A protein and the small-molecule ligand that binds it are described below.
Small molecule (SMILES): Cc1cc(CCCOc2c(C)cc(-n3nnc(C)n3)cc2C)on1

Binding-site contacts:
Ligand atom CM6 contacts residue LEU181 of chain 24.A at 3.8 Å (hydrophobic).
Ligand atom N3A contacts residue PHE179 of chain 24.A at 3.6 Å.
Ligand atom C4 contacts residue TYR190 of chain 24.A at 3.8 Å (hydrophobic).
Ligand atom N5A contacts residue PHE179 of chain 24.A at 3.2 Å.
Ligand atom C4A contacts residue TYR144 of chain 24.A at 3.5 Å (hydrophobic).
Ligand atom C5 contacts residue MET214 of chain 24.A at 3.7 Å (hydrophobic).
Ligand atom CM6 contacts residue LEU184 of chain 24.A at 3.6 Å (hydrophobic).
Ligand atom N2 contacts residue LEU100 of chain 24.A at 3.8 Å.
Ligand atom C3 contacts residue LEU100 of chain 24.A at 3.7 Å (hydrophobic).
Ligand atom N2 contacts residue MET214 of chain 24.A at 3.7 Å.
Ligand atom C4A contacts residue PHE179 of chain 24.A at 3.5 Å (hydrophobic).
Ligand atom CM4 contacts residue ALA166 of chain 24.A at 3.1 Å (hydrophobic).
Ligand atom N2A contacts residue TYR144 of chain 24.A at 4.0 Å.
Ligand atom N2A contacts residue PHE179 of chain 24.A at 3.3 Å.
Ligand atom C6B contacts residue ILE98 of chain 24.A at 3.8 Å (hydrophobic).
Ligand atom C6B contacts residue LEU181 of chain 24.A at 3.5 Å (hydrophobic).
Ligand atom O1 contacts residue MET214 of chain 24.A at 3.2 Å.
Ligand atom CM4 contacts residue TYR144 of chain 24.A at 3.8 Å (hydrophobic).
Ligand atom CM4 contacts residue TYR142 of chain 24.A at 3.9 Å (hydrophobic).
Ligand atom C5B contacts residue TYR144 of chain 24.A at 3.7 Å (hydrophobic).
Ligand atom CM4 contacts residue VAL168 of chain 24.A at 3.9 Å (hydrophobic).
Ligand atom C1C contacts residue MET214 of chain 24.A at 3.4 Å (hydrophobic).
Ligand atom C4 contacts residue LEU100 of chain 24.A at 3.8 Å (hydrophobic).
Ligand atom C1B contacts residue LEU181 of chain 24.A at 3.9 Å (hydrophobic).
Ligand atom C4 contacts residue MET214 of chain 24.A at 4.0 Å (hydrophobic).
Ligand atom C3C contacts residue LEU181 of chain 24.A at 4.0 Å (hydrophobic).
Ligand atom O1B contacts residue ILE98 of chain 24.A at 3.1 Å.
Ligand atom C1B contacts residue ILE98 of chain 24.A at 3.6 Å (hydrophobic).
Ligand atom N1A contacts residue PHE179 of chain 24.A at 3.2 Å.
Ligand atom C5B contacts residue LEU181 of chain 24.A at 3.6 Å (hydrophobic).
Ligand atom CM2 contacts residue ILE77 of chain 24.A at 3.9 Å (hydrophobic).
Ligand atom O1 contacts residue LEU100 of chain 24.A at 3.8 Å.
Ligand atom CM6 contacts residue TYR144 of chain 24.A at 3.7 Å (hydrophobic).
Ligand atom N3A contacts residue TYR144 of chain 24.A at 3.2 Å.
Ligand atom N5A contacts residue LEU217 of chain 24.A at 3.7 Å.
Ligand atom N1A contacts residue LEU217 of chain 24.A at 3.4 Å.
Ligand atom CM3 contacts residue TYR190 of chain 24.A at 3.8 Å (hydrophobic).
Ligand atom C5 contacts residue LEU100 of chain 24.A at 4.0 Å (hydrophobic).
Ligand atom N1A contacts residue MET124 of chain 24.A at 3.9 Å.
Ligand atom CM2 contacts residue ILE122 of chain 24.A at 3.9 Å (hydrophobic).

Sequence of chain 24.A:
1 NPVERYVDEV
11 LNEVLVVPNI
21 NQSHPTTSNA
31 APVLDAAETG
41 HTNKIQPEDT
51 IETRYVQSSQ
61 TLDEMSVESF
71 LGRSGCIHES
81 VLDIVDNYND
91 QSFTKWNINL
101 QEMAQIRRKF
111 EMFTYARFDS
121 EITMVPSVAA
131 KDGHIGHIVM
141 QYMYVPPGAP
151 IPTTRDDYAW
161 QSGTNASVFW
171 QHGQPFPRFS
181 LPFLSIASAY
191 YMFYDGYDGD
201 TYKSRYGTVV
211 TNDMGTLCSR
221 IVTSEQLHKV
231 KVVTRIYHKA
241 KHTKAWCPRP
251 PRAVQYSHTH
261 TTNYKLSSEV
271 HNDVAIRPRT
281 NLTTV